Sequence of chain 1.B:
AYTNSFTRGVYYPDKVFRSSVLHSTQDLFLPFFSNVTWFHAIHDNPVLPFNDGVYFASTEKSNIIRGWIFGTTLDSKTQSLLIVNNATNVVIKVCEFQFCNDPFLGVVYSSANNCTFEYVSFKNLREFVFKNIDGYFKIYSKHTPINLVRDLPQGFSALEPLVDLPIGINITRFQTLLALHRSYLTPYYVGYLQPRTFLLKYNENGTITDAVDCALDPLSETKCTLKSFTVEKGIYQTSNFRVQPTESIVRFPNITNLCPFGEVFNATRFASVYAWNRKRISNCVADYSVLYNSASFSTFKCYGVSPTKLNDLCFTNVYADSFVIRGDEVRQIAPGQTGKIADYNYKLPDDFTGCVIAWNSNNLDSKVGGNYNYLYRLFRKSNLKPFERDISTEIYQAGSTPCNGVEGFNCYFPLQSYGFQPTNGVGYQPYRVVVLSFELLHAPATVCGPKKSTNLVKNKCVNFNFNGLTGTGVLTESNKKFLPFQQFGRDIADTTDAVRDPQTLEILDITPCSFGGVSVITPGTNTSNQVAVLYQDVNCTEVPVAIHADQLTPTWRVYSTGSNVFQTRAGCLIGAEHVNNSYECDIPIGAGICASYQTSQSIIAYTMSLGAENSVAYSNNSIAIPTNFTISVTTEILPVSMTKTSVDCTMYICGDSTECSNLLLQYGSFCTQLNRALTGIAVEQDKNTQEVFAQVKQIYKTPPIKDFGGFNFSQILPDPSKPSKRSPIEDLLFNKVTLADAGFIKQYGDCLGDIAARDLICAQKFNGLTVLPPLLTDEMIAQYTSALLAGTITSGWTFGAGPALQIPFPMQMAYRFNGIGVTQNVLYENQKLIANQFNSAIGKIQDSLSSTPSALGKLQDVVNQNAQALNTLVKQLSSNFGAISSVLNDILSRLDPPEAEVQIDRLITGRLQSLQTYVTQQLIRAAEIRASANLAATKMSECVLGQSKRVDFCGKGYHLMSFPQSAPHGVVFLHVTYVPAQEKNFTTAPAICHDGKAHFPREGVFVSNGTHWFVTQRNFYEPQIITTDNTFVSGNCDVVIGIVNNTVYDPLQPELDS

Binding-site contacts:
Ligand atom C6 contacts residue THR1100 of chain 1.B at 4.1 Å.
Ligand atom C7 contacts residue ASN1098 of chain 1.B at 3.8 Å.
Ligand atom O6 contacts residue ASN1098 of chain 1.B at 3.6 Å (h-bond).
Ligand atom C5 contacts residue ASN1098 of chain 1.B at 3.5 Å.
Ligand atom O4 contacts residue THR1100 of chain 1.B at 4.3 Å.
Ligand atom N2 contacts residue ASN1098 of chain 1.B at 4.0 Å.
Ligand atom C4 contacts residue HIS1101 of chain 1.B at 4.1 Å.
Ligand atom C6 contacts residue ASN1098 of chain 1.B at 4.1 Å.
Ligand atom C8 contacts residue ASN1098 of chain 1.B at 3.2 Å.
Ligand atom O5 contacts residue ASN1098 of chain 1.B at 2.2 Å (h-bond).
Ligand atom C1 contacts residue HIS1101 of chain 1.B at 4.4 Å.
Ligand atom O4 contacts residue HIS1101 of chain 1.B at 3.5 Å.
Ligand atom C1 contacts residue ASN1098 of chain 1.B at 1.6 Å.
Ligand atom C2 contacts residue ASN1098 of chain 1.B at 3.1 Å.
Ligand atom C3 contacts residue ASN1098 of chain 1.B at 4.1 Å.
Ligand atom C4 contacts residue ASN1098 of chain 1.B at 3.7 Å.

This protein binds this small molecule.
Small molecule (SMILES): CC(=O)N[C@@H]1[C@@H](O)[C@H](O)[C@@H](CO)O[C@H]1O